Binding-site contacts:
Ligand atom N3 contacts residue LEU83 of chain 1.A at 3.9 Å.
Ligand atom C5M contacts residue ARG35 of chain 1.A at 3.7 Å.
Ligand atom P2 contacts residue ARG35 of chain 1.A at 3.6 Å.
Ligand atom O2 contacts residue TYR109 of chain 1.A at 4.0 Å.
Ligand atom O4 contacts residue LEU83 of chain 1.A at 3.6 Å.
Ligand atom P1 contacts residue LYS78 of chain 1.A at 3.7 Å.
Ligand atom C6 contacts residue ARG81 of chain 1.A at 4.0 Å.
Ligand atom C4 contacts residue LEU83 of chain 1.A at 3.7 Å (hydrophobic).
Ligand atom O4P contacts residue ASP40 of chain 1.A at 3.4 Å (salt-bridge).
Ligand atom C5M contacts residue TYR107 of chain 1.A at 3.8 Å (hydrophobic).
Ligand atom O4' contacts residue TYR79 of chain 1.A at 4.0 Å.
Ligand atom C5M contacts residue LEU36 of chain 1.A at 4.0 Å (hydrophobic).
Ligand atom P2 contacts residue ARG81 of chain 1.A at 4.0 Å.
Ligand atom C3' contacts residue TYR107 of chain 1.A at 3.8 Å (hydrophobic).
Ligand atom C5 contacts residue LEU83 of chain 1.A at 4.0 Å (hydrophobic).
Ligand atom O4P contacts residue ARG35 of chain 1.A at 2.9 Å (salt-bridge).
Ligand atom C5 contacts residue TYR107 of chain 1.A at 4.0 Å (hydrophobic).
Ligand atom O5' contacts residue ARG35 of chain 1.A at 3.6 Å.
Ligand atom C4 contacts residue TYR109 of chain 1.A at 3.7 Å (hydrophobic).
Ligand atom N3 contacts residue TYR109 of chain 1.A at 3.4 Å.
Ligand atom P1 contacts residue TYR79 of chain 1.A at 3.6 Å.
Ligand atom O5' contacts residue ARG81 of chain 1.A at 3.1 Å (salt-bridge).
Ligand atom C5' contacts residue TYR107 of chain 1.A at 3.6 Å (hydrophobic).
Ligand atom C2' contacts residue TYR107 of chain 1.A at 3.7 Å (hydrophobic).
Ligand atom O4 contacts residue LEU37 of chain 1.A at 3.9 Å.
Ligand atom O4 contacts residue TYR109 of chain 1.A at 3.9 Å.
Ligand atom O2 contacts residue ASP77 of chain 1.A at 3.9 Å.
Ligand atom O3P contacts residue TYR79 of chain 1.A at 3.6 Å (h-bond).
Ligand atom C2' contacts residue TYR109 of chain 1.A at 3.4 Å (hydrophobic).
Ligand atom C4' contacts residue ARG81 of chain 1.A at 3.9 Å.
Ligand atom O5P contacts residue ARG81 of chain 1.A at 2.7 Å (salt-bridge).
Ligand atom O6P contacts residue GLU43 of chain 1.A at 4.0 Å.
Ligand atom O4P contacts residue CA1 of chain 1.C at 3.1 Å.
Ligand atom O4' contacts residue ARG81 of chain 1.A at 3.0 Å (salt-bridge).
Ligand atom C2 contacts residue ASP77 of chain 1.A at 4.0 Å.
Ligand atom O2P contacts residue TYR79 of chain 1.A at 2.6 Å (h-bond).
Ligand atom O5P contacts residue ARG35 of chain 1.A at 2.9 Å (salt-bridge).
Ligand atom C2 contacts residue TYR109 of chain 1.A at 3.8 Å (hydrophobic).
Ligand atom O3' contacts residue LYS78 of chain 1.A at 3.5 Å (salt-bridge).
Ligand atom O3P contacts residue LYS78 of chain 1.A at 2.7 Å (salt-bridge).

A protein and the small-molecule ligand that binds it are described below.
Small molecule (SMILES): Cc1cn([C@H]2C[C@H](OP(=O)(O)O)[C@@H](COP(=O)(O)O)O2)c(=O)[nH]c1=O

Sequence of chain 1.A:
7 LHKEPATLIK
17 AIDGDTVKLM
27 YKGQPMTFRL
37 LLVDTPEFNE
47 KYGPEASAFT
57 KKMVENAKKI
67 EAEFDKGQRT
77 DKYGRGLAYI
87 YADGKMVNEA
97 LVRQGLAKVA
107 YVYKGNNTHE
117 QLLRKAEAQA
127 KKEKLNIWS